Binding-site contacts:
Ligand atom O5 contacts residue ASN234 of chain 1.C at 3.0 Å (h-bond).
Ligand atom C3 contacts residue ASN234 of chain 1.C at 3.8 Å.
Ligand atom C5 contacts residue ASN234 of chain 1.C at 4.0 Å.
Ligand atom O5 contacts residue THR108 of chain 1.C at 3.8 Å.
Ligand atom N2 contacts residue ASN234 of chain 1.C at 2.7 Å (h-bond).
Ligand atom C6 contacts residue THR236 of chain 1.C at 4.5 Å.
Ligand atom C7 contacts residue ASN234 of chain 1.C at 3.6 Å.
Ligand atom O6 contacts residue THR236 of chain 1.C at 3.5 Å.
Ligand atom O6 contacts residue THR108 of chain 1.C at 2.6 Å.
Ligand atom C6 contacts residue THR108 of chain 1.C at 3.0 Å.
Ligand atom C8 contacts residue ASN234 of chain 1.C at 4.3 Å.
Ligand atom C5 contacts residue THR108 of chain 1.C at 4.0 Å.
Ligand atom C1 contacts residue ASN234 of chain 1.C at 1.8 Å.
Ligand atom O7 contacts residue ASN234 of chain 1.C at 4.0 Å.
Ligand atom C2 contacts residue ASN234 of chain 1.C at 2.7 Å.

Sequence of chain 1.C:
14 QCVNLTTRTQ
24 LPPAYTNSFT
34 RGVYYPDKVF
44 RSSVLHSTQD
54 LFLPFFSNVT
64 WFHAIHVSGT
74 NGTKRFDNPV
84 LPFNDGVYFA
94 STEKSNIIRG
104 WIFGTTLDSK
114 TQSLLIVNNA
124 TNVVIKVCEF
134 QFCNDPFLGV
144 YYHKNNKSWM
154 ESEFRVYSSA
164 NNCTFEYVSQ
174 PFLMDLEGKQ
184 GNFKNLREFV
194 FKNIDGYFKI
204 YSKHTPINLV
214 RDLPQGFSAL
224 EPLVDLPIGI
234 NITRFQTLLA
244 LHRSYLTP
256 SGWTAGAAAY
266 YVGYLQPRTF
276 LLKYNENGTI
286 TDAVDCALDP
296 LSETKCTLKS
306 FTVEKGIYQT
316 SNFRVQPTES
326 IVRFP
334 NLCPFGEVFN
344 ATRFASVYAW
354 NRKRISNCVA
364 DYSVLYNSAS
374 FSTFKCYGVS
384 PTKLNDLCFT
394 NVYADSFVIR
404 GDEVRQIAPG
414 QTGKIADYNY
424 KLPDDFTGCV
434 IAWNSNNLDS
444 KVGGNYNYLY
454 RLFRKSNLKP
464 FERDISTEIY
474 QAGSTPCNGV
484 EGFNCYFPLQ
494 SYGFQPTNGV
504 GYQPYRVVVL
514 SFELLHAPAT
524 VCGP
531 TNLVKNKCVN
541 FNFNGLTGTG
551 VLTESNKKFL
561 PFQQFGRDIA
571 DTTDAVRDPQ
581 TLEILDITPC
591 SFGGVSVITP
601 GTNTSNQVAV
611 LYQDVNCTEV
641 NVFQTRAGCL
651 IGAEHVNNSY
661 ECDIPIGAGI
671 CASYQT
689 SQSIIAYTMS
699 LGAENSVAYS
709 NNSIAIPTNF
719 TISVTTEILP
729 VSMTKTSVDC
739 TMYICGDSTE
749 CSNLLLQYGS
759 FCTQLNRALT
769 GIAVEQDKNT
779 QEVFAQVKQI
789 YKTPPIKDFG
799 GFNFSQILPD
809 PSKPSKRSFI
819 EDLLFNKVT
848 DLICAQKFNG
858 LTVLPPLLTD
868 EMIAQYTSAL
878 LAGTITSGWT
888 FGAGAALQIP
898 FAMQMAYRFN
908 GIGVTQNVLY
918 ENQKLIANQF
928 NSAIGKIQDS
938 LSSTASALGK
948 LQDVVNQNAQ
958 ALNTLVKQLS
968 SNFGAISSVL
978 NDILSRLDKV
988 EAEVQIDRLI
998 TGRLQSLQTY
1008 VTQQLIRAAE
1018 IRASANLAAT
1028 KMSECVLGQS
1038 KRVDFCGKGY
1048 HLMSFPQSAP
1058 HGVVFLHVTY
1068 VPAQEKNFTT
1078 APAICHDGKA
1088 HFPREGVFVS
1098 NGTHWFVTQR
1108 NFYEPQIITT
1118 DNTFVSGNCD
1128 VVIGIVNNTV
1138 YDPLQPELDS

A protein and the small-molecule ligand that binds it are described below.
Small molecule (SMILES): CC(=O)N[C@H]1[C@H](O[C@H]2[C@H](O)[C@@H](NC(C)=O)CO[C@@H]2CO)O[C@H](CO)[C@@H](O)[C@@H]1O